Binding-site contacts:
Ligand atom C2 contacts residue ASN95 of chain 1.A at 2.5 Å.
Ligand atom O7 contacts residue ASN95 of chain 1.A at 3.9 Å.
Ligand atom C7 contacts residue ASN95 of chain 1.A at 3.6 Å.
Ligand atom C7 contacts residue ASP91 of chain 1.A at 3.7 Å.
Ligand atom C3 contacts residue ASN95 of chain 1.A at 3.8 Å.
Ligand atom O5 contacts residue ASN95 of chain 1.A at 2.4 Å (h-bond).
Ligand atom O7 contacts residue ASP91 of chain 1.A at 2.5 Å (salt-bridge).
Ligand atom C3 contacts residue ASP91 of chain 1.A at 4.2 Å.
Ligand atom C8 contacts residue THR90 of chain 1.A at 4.2 Å.
Ligand atom O7 contacts residue THR90 of chain 1.A at 4.5 Å.
Ligand atom N2 contacts residue ASN95 of chain 1.A at 2.9 Å (h-bond).
Ligand atom C5 contacts residue ASN95 of chain 1.A at 3.7 Å.
Ligand atom C4 contacts residue ASN95 of chain 1.A at 4.2 Å.
Ligand atom C1 contacts residue ASP91 of chain 1.A at 4.2 Å.
Ligand atom C1 contacts residue ASN95 of chain 1.A at 1.4 Å.

The small molecule below binds the protein below.
Small molecule (SMILES): CC(=O)N[C@@H]1[C@@H](O)[C@H](O)[C@@H](CO)O[C@H]1O

Sequence of chain 1.A:
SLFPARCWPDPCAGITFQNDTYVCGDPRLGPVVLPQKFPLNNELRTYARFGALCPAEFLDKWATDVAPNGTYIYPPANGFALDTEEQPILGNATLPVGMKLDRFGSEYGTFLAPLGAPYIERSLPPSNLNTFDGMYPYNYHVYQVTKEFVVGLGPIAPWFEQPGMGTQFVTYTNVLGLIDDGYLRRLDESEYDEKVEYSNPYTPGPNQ